Sequence of chain 4.F:
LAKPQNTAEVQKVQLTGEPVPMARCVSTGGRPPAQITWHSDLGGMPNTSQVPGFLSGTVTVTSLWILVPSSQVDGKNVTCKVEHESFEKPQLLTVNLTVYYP

A small-molecule ligand and the protein it binds are described below.
Small molecule (SMILES): CC(=O)N[C@H]1[C@H](O[C@H]2[C@H](O)[C@@H](NC(C)=O)CO[C@@H]2CO)O[C@H](CO)[C@@H](O)[C@@H]1O

Binding-site contacts:
Ligand atom C2 contacts residue ASN47 of chain 4.F at 2.6 Å.
Ligand atom C6 contacts residue ASN47 of chain 4.F at 4.0 Å.
Ligand atom O5 contacts residue ASN47 of chain 4.F at 2.2 Å (h-bond).
Ligand atom C7 contacts residue ASN47 of chain 4.F at 3.8 Å.
Ligand atom C4 contacts residue ASN47 of chain 4.F at 4.2 Å.
Ligand atom C1 contacts residue ASN47 of chain 4.F at 1.4 Å.
Ligand atom N2 contacts residue ASN47 of chain 4.F at 3.2 Å (h-bond).
Ligand atom C5 contacts residue ASN47 of chain 4.F at 3.4 Å.
Ligand atom C3 contacts residue ASN47 of chain 4.F at 3.9 Å.
Ligand atom O7 contacts residue ASN47 of chain 4.F at 3.9 Å.